Binding-site contacts:
Ligand atom O contacts residue LLP165 of chain 1.D at 4.4 Å.
Ligand atom CB contacts residue PHE42 of chain 1.D at 3.7 Å (hydrophobic).
Ligand atom CA contacts residue TYR102 of chain 1.D at 4.2 Å (hydrophobic).
Ligand atom O contacts residue GLY44 of chain 1.D at 3.8 Å.
Ligand atom C contacts residue ALA263 of chain 1.D at 3.7 Å (hydrophobic).
Ligand atom CB contacts residue LLP165 of chain 1.D at 3.7 Å.
Ligand atom OXT contacts residue THR262 of chain 1.D at 3.4 Å (h-bond).
Ligand atom O contacts residue THR262 of chain 1.D at 4.0 Å.
Ligand atom O contacts residue TYR102 of chain 1.D at 2.7 Å (h-bond).
Ligand atom OXT contacts residue GLY261 of chain 1.D at 4.2 Å.
Ligand atom C contacts residue TYR102 of chain 1.D at 3.7 Å (hydrophobic).
Ligand atom CB contacts residue TYR102 of chain 1.D at 3.7 Å (hydrophobic).
Ligand atom OXT contacts residue ALA263 of chain 1.D at 3.1 Å (h-bond).
Ligand atom O contacts residue ALA263 of chain 1.D at 3.7 Å.
Ligand atom OXT contacts residue GLY202 of chain 1.D at 4.1 Å.
Ligand atom N contacts residue ALA263 of chain 1.D at 4.1 Å.
Ligand atom CA contacts residue GLY202 of chain 1.D at 4.4 Å.
Ligand atom C contacts residue THR262 of chain 1.D at 4.4 Å.
Ligand atom CB contacts residue ARG104 of chain 1.D at 3.7 Å.
Ligand atom C contacts residue LLP165 of chain 1.D at 3.7 Å.
Ligand atom CA contacts residue LLP165 of chain 1.D at 3.5 Å.
Ligand atom OXT contacts residue LLP165 of chain 1.D at 3.6 Å.

Sequence of chain 1.D:
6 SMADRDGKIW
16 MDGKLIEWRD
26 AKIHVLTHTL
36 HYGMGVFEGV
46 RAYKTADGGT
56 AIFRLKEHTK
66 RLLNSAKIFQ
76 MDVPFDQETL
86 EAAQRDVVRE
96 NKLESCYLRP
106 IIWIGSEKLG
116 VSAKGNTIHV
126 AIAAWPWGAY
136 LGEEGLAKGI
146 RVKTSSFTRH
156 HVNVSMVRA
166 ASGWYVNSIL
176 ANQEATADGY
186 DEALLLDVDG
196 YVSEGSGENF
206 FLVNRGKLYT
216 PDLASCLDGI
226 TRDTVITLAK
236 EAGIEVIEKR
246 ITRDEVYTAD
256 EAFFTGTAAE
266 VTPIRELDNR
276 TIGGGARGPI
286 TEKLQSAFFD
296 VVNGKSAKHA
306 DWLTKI

The small molecule below binds the protein below.
Small molecule (SMILES): C[C@H](N)C(=O)O